The protein below binds the small molecule below.
Small molecule (SMILES): Nc1nc(SCCCN2CCCCC2)nc2sc3c(c12)CCCCC3

Binding-site contacts:
Ligand atom C22 contacts residue LEU83 of chain 5.A at 3.6 Å (hydrophobic).
Ligand atom C14 contacts residue HIS139 of chain 5.A at 4.0 Å.
Ligand atom C23 contacts residue TRP56 of chain 5.A at 3.9 Å (hydrophobic).
Ligand atom N09 contacts residue GLU421 of chain 5.A at 3.7 Å.
Ligand atom C24 contacts residue PHE104 of chain 5.A at 3.7 Å (hydrophobic).
Ligand atom C14 contacts residue GLU421 of chain 5.A at 3.3 Å.
Ligand atom S05 contacts residue TRP56 of chain 5.A at 3.9 Å.
Ligand atom C02 contacts residue TRP56 of chain 5.A at 3.6 Å (hydrophobic).
Ligand atom N03 contacts residue TRP56 of chain 5.A at 3.8 Å.
Ligand atom C22 contacts residue TRP33 of chain 5.A at 4.0 Å (hydrophobic).
Ligand atom N01 contacts residue SER103 of chain 5.A at 2.5 Å (h-bond).
Ligand atom S25 contacts residue ALA53 of chain 5.A at 4.0 Å.
Ligand atom C18 contacts residue PHE104 of chain 5.A at 3.6 Å (hydrophobic).
Ligand atom S25 contacts residue TRP56 of chain 5.A at 4.0 Å.
Ligand atom C16 contacts residue TRP56 of chain 5.A at 3.6 Å (hydrophobic).
Ligand atom C13 contacts residue HIS139 of chain 5.A at 3.3 Å.
Ligand atom C02 contacts residue PHE422 of chain 5.A at 3.6 Å (hydrophobic).
Ligand atom C19 contacts residue TRP56 of chain 5.A at 3.7 Å (hydrophobic).
Ligand atom C08 contacts residue GLU421 of chain 5.A at 3.2 Å.
Ligand atom C13 contacts residue PHE422 of chain 5.A at 3.7 Å (hydrophobic).
Ligand atom C19 contacts residue PHE104 of chain 5.A at 3.5 Å (hydrophobic).
Ligand atom C21 contacts residue ARG57 of chain 5.A at 3.5 Å.
Ligand atom C14 contacts residue PHE422 of chain 5.A at 3.5 Å (hydrophobic).
Ligand atom C21 contacts residue ALA53 of chain 5.A at 3.4 Å (hydrophobic).
Ligand atom C02 contacts residue SER103 of chain 5.A at 3.6 Å.
Ligand atom C18 contacts residue TRP56 of chain 5.A at 3.6 Å (hydrophobic).
Ligand atom C06 contacts residue GLU421 of chain 5.A at 4.0 Å.
Ligand atom C10 contacts residue ASP46 of chain 5.A at 3.7 Å.
Ligand atom N01 contacts residue TRP56 of chain 5.A at 3.7 Å.
Ligand atom C17 contacts residue TRP56 of chain 5.A at 3.7 Å (hydrophobic).
Ligand atom C20 contacts residue PHE104 of chain 5.A at 3.5 Å (hydrophobic).
Ligand atom N03 contacts residue PHE422 of chain 5.A at 3.5 Å (h-bond).
Ligand atom C04 contacts residue TRP56 of chain 5.A at 3.7 Å (hydrophobic).
Ligand atom C20 contacts residue ALA53 of chain 5.A at 3.8 Å (hydrophobic).
Ligand atom C12 contacts residue HIS139 of chain 5.A at 3.7 Å.
Ligand atom N01 contacts residue MET85 of chain 5.A at 3.7 Å.
Ligand atom C23 contacts residue VAL60 of chain 5.A at 3.9 Å (hydrophobic).
Ligand atom N01 contacts residue PHE422 of chain 5.A at 2.9 Å (h-bond).
Ligand atom C23 contacts residue LEU83 of chain 5.A at 3.9 Å (hydrophobic).
Ligand atom N15 contacts residue TRP56 of chain 5.A at 3.7 Å.

Sequence of chain 5.A:
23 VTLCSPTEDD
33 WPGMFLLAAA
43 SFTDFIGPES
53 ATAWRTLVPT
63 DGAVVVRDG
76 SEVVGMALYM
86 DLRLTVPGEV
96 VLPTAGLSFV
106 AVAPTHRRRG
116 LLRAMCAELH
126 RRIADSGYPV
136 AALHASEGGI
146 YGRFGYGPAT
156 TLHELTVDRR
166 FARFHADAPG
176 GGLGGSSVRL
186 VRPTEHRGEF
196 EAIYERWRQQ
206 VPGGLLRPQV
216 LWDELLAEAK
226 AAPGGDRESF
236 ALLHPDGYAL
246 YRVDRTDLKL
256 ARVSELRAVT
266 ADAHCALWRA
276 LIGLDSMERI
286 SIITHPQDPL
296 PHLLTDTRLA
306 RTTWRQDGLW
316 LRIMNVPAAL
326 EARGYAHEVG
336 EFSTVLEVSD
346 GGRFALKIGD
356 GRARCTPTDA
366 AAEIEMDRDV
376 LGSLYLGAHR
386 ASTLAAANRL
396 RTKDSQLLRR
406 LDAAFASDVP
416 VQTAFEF